This protein binds this small molecule.
Small molecule (SMILES): Cc1ncc2c(n1)N[C@]1([C@@](C)(O)[C@](C)(O)C(=O)O)S[C@H](CCOP(=O)(O)OP(=O)(O)O)[C@H](C)N1C2

Sequence of chain 2.B:
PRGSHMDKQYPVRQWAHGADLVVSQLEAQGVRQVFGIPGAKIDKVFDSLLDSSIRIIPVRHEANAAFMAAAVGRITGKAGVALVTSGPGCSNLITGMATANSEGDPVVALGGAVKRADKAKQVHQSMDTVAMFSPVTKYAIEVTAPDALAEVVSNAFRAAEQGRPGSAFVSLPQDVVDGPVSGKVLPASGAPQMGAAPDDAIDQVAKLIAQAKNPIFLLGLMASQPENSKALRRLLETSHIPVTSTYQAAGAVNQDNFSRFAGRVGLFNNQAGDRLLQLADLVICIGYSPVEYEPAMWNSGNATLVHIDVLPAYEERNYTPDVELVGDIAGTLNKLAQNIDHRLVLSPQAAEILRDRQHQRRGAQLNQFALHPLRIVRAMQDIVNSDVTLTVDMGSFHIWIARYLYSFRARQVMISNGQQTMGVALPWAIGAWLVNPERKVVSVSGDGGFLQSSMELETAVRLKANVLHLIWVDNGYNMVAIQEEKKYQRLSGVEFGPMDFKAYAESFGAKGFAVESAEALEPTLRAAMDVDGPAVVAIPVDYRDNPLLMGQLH

Binding-site contacts:
Ligand atom P02 contacts residue MG1 of chain 1.I at 3.5 Å.
Ligand atom C20 contacts residue MET442 of chain 1.B at 3.6 Å (hydrophobic).
Ligand atom N24 contacts residue GLN440 of chain 1.B at 2.8 Å (h-bond).
Ligand atom C10 contacts residue TYR497 of chain 1.B at 3.2 Å (hydrophobic).
Ligand atom P04 contacts residue MG1 of chain 1.I at 3.2 Å.
Ligand atom O01 contacts residue GLY469 of chain 1.B at 2.7 Å (h-bond).
Ligand atom O31 contacts residue ALA55 of chain 2.B at 3.0 Å (h-bond).
Ligand atom O31 contacts residue GLY54 of chain 2.B at 2.9 Å.
Ligand atom C27 contacts residue GLN440 of chain 1.B at 3.5 Å.
Ligand atom O03 contacts residue PHE417 of chain 1.B at 3.5 Å.
Ligand atom O01 contacts residue GLY468 of chain 1.B at 3.5 Å (h-bond).
Ligand atom O06 contacts residue ASP494 of chain 1.B at 3.1 Å (salt-bridge).
Ligand atom C27 contacts residue MET414 of chain 1.B at 3.2 Å (hydrophobic).
Ligand atom O06 contacts residue ASN498 of chain 1.B at 2.9 Å (h-bond).
Ligand atom N19 contacts residue GLU77 of chain 2.B at 2.6 Å (salt-bridge).
Ligand atom O08 contacts residue GLY468 of chain 1.B at 2.9 Å (h-bond).
Ligand atom O08 contacts residue MG1 of chain 1.I at 2.3 Å.
Ligand atom C13 contacts residue VAL500 of chain 1.B at 3.5 Å (hydrophobic).
Ligand atom C18 contacts residue GLU77 of chain 2.B at 3.2 Å.
Ligand atom N22 contacts residue GLN440 of chain 1.B at 3.6 Å (h-bond).
Ligand atom O34 contacts residue GLN440 of chain 1.B at 3.6 Å (h-bond).
Ligand atom O01 contacts residue GLY466 of chain 1.B at 3.6 Å.
Ligand atom O07 contacts residue PHE417 of chain 1.B at 3.4 Å.
Ligand atom C11 contacts residue MET414 of chain 1.B at 3.6 Å (hydrophobic).
Ligand atom O06 contacts residue GLY496 of chain 1.B at 3.0 Å (h-bond).
Ligand atom O32 contacts residue ALA55 of chain 2.B at 3.6 Å (h-bond).
Ligand atom O08 contacts residue GLY496 of chain 1.B at 3.1 Å (h-bond).
Ligand atom O05 contacts residue MET499 of chain 1.B at 3.0 Å (h-bond).
Ligand atom O06 contacts residue MG1 of chain 1.I at 2.1 Å.
Ligand atom O05 contacts residue ASN498 of chain 1.B at 3.4 Å.
Ligand atom O07 contacts residue TYR563 of chain 1.B at 2.7 Å (h-bond).
Ligand atom N22 contacts residue MET442 of chain 1.B at 3.5 Å.
Ligand atom O33 contacts residue VAL500 of chain 1.B at 3.0 Å.
Ligand atom C14 contacts residue VAL500 of chain 1.B at 3.6 Å (hydrophobic).
Ligand atom C10 contacts residue MET442 of chain 1.B at 3.4 Å (hydrophobic).
Ligand atom C21 contacts residue ASN107 of chain 2.B at 3.4 Å.
Ligand atom O05 contacts residue SER416 of chain 1.B at 2.9 Å (h-bond).
Ligand atom C21 contacts residue MET442 of chain 1.B at 3.6 Å (hydrophobic).
Ligand atom O08 contacts residue ASP467 of chain 1.B at 2.8 Å (salt-bridge).
Ligand atom C11 contacts residue MET442 of chain 1.B at 3.5 Å (hydrophobic).

Sequence of chain 1.B:
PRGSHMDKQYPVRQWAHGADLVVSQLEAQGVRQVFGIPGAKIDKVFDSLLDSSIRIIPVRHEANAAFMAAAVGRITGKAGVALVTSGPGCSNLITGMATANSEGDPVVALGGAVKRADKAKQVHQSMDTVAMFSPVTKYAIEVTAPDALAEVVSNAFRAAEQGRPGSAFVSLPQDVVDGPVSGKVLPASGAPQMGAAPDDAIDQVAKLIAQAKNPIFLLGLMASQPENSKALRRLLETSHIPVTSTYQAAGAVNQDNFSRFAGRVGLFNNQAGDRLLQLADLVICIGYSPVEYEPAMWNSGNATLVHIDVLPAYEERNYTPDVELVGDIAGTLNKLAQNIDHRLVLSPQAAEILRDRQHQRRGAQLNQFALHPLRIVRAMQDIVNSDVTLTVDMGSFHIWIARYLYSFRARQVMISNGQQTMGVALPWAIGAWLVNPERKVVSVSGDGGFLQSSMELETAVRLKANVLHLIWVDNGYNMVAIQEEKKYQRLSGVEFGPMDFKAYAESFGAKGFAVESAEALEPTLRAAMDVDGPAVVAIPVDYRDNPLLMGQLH